The small molecule below binds the protein below.
Small molecule (SMILES): CN1C[C@](C)(O)C(=O)C=C1c1ccc(Br)cc1

Sequence of chain 1.C:
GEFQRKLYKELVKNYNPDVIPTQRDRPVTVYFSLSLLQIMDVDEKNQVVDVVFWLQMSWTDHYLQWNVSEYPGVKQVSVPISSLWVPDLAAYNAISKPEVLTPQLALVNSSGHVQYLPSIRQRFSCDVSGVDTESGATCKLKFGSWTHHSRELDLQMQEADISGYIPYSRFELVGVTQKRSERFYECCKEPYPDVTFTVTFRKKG

Sequence of chain 1.B:
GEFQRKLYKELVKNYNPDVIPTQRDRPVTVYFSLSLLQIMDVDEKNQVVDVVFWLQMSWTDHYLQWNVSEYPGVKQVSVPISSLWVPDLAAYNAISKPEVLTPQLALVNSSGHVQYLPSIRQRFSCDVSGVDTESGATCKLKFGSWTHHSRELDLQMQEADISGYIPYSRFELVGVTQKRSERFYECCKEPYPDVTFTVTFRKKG

Binding-site contacts:
Ligand atom C12 contacts residue ILE166 of chain 1.C at 3.3 Å (hydrophobic).
Ligand atom C9 contacts residue TRP54 of chain 1.C at 3.4 Å (hydrophobic).
Ligand atom O1 contacts residue LYS142 of chain 1.B at 2.1 Å (salt-bridge).
Ligand atom C6 contacts residue TRP54 of chain 1.C at 3.0 Å (hydrophobic).
Ligand atom C3 contacts residue LYS142 of chain 1.B at 3.2 Å.
Ligand atom C5 contacts residue L0B1 of chain 1.O at 4.2 Å.
Ligand atom C13 contacts residue GLY164 of chain 1.C at 4.2 Å.
Ligand atom C7 contacts residue TRP54 of chain 1.C at 3.8 Å (hydrophobic).
Ligand atom BR1 contacts residue LEU37 of chain 1.C at 3.5 Å.
Ligand atom O1 contacts residue TYR92 of chain 1.B at 3.3 Å.
Ligand atom C11 contacts residue LEU37 of chain 1.C at 3.8 Å (hydrophobic).
Ligand atom BR1 contacts residue VAL52 of chain 1.C at 3.8 Å.
Ligand atom O2 contacts residue TRP54 of chain 1.C at 4.1 Å.
Ligand atom C2 contacts residue LYS142 of chain 1.B at 3.5 Å.
Ligand atom C2 contacts residue TYR92 of chain 1.B at 3.8 Å (hydrophobic).
Ligand atom C5 contacts residue TYR92 of chain 1.B at 3.9 Å (hydrophobic).
Ligand atom C12 contacts residue LEU37 of chain 1.C at 4.1 Å (hydrophobic).
Ligand atom C3 contacts residue TYR92 of chain 1.B at 3.9 Å (hydrophobic).
Ligand atom C13 contacts residue ILE166 of chain 1.C at 3.7 Å (hydrophobic).
Ligand atom C10 contacts residue ASN93 of chain 1.B at 3.5 Å.
Ligand atom O2 contacts residue TYR185 of chain 1.B at 3.7 Å.
Ligand atom C1 contacts residue ASN93 of chain 1.B at 3.5 Å.
Ligand atom N1 contacts residue ASN93 of chain 1.B at 4.0 Å.
Ligand atom C8 contacts residue TRP54 of chain 1.C at 3.7 Å (hydrophobic).
Ligand atom C10 contacts residue TRP54 of chain 1.C at 4.0 Å (hydrophobic).
Ligand atom C8 contacts residue ASN93 of chain 1.B at 4.0 Å.
Ligand atom C9 contacts residue LEU37 of chain 1.C at 4.2 Å (hydrophobic).
Ligand atom C9 contacts residue TYR92 of chain 1.B at 2.9 Å (hydrophobic).
Ligand atom C5 contacts residue TRP54 of chain 1.C at 4.0 Å (hydrophobic).
Ligand atom C10 contacts residue TYR92 of chain 1.B at 3.4 Å (hydrophobic).
Ligand atom O2 contacts residue L0B1 of chain 1.O at 3.1 Å.
Ligand atom C8 contacts residue TYR92 of chain 1.B at 4.0 Å (hydrophobic).
Ligand atom BR1 contacts residue GLN38 of chain 1.C at 3.5 Å.
Ligand atom C4 contacts residue LYS142 of chain 1.B at 3.7 Å.
Ligand atom C10 contacts residue LEU37 of chain 1.C at 3.6 Å (hydrophobic).
Ligand atom BR1 contacts residue ILE95 of chain 1.B at 3.7 Å.
Ligand atom O1 contacts residue TYR185 of chain 1.B at 3.3 Å (h-bond).
Ligand atom BR1 contacts residue SER125 of chain 1.B at 4.2 Å.
Ligand atom O2 contacts residue TYR92 of chain 1.B at 3.8 Å.
Ligand atom C9 contacts residue ASN93 of chain 1.B at 3.4 Å.